Binding-site contacts:
Ligand atom C6 contacts residue ILE51 of chain 1.A at 4.0 Å (hydrophobic).
Ligand atom C14 contacts residue LEU176 of chain 1.A at 3.8 Å (hydrophobic).
Ligand atom C5 contacts residue LYS134 of chain 1.A at 3.9 Å.
Ligand atom C13 contacts residue LEU176 of chain 1.A at 3.7 Å (hydrophobic).
Ligand atom N12 contacts residue LEU176 of chain 1.A at 3.8 Å.
Ligand atom CL1 contacts residue GLY52 of chain 1.A at 3.6 Å.
Ligand atom N10 contacts residue LEU127 of chain 1.A at 3.7 Å.
Ligand atom C29 contacts residue LYS74 of chain 1.A at 3.9 Å.
Ligand atom N12 contacts residue ALA72 of chain 1.A at 3.5 Å.
Ligand atom C5 contacts residue ASP131 of chain 1.A at 4.1 Å.
Ligand atom N16 contacts residue GLN125 of chain 1.A at 2.6 Å (h-bond).
Ligand atom N12 contacts residue MET128 of chain 1.A at 3.6 Å (h-bond).
Ligand atom C4 contacts residue LYS134 of chain 1.A at 3.3 Å.
Ligand atom C18 contacts residue GLN125 of chain 1.A at 3.8 Å.
Ligand atom C13 contacts residue ALA72 of chain 1.A at 4.0 Å (hydrophobic).
Ligand atom O21 contacts residue LYS74 of chain 1.A at 2.9 Å (salt-bridge).
Ligand atom N10 contacts residue ALA72 of chain 1.A at 4.0 Å.
Ligand atom C2 contacts residue ILE51 of chain 1.A at 3.9 Å (hydrophobic).
Ligand atom C28 contacts residue LYS74 of chain 1.A at 3.9 Å.
Ligand atom CL1 contacts residue VAL59 of chain 1.A at 3.7 Å.
Ligand atom C3 contacts residue ASP131 of chain 1.A at 4.0 Å.
Ligand atom C25 contacts residue ASP187 of chain 1.A at 3.6 Å.
Ligand atom O21 contacts residue GLN125 of chain 1.A at 3.7 Å.
Ligand atom C19 contacts residue LEU176 of chain 1.A at 3.9 Å (hydrophobic).
Ligand atom N10 contacts residue MET128 of chain 1.A at 2.7 Å (h-bond).
Ligand atom N22 contacts residue CYS186 of chain 1.A at 4.1 Å.
Ligand atom C27 contacts residue ALA55 of chain 1.A at 4.1 Å (hydrophobic).
Ligand atom C28 contacts residue GLU53 of chain 1.A at 4.0 Å.
Ligand atom C20 contacts residue LYS74 of chain 1.A at 3.8 Å.
Ligand atom N12 contacts residue ASP126 of chain 1.A at 3.2 Å (salt-bridge).
Ligand atom C24 contacts residue ASP187 of chain 1.A at 4.1 Å.
Ligand atom CL1 contacts residue GLU53 of chain 1.A at 4.0 Å.
Ligand atom C15 contacts residue GLN125 of chain 1.A at 3.4 Å.
Ligand atom C9 contacts residue MET128 of chain 1.A at 3.1 Å (hydrophobic).
Ligand atom C15 contacts residue ALA72 of chain 1.A at 4.1 Å (hydrophobic).
Ligand atom C23 contacts residue ASP187 of chain 1.A at 3.7 Å.
Ligand atom C7 contacts residue VAL59 of chain 1.A at 3.8 Å (hydrophobic).
Ligand atom N10 contacts residue ASP126 of chain 1.A at 3.8 Å.
Ligand atom C4 contacts residue ASP131 of chain 1.A at 3.2 Å.
Ligand atom C7 contacts residue ILE51 of chain 1.A at 3.8 Å (hydrophobic).

Sequence of chain 1.A:
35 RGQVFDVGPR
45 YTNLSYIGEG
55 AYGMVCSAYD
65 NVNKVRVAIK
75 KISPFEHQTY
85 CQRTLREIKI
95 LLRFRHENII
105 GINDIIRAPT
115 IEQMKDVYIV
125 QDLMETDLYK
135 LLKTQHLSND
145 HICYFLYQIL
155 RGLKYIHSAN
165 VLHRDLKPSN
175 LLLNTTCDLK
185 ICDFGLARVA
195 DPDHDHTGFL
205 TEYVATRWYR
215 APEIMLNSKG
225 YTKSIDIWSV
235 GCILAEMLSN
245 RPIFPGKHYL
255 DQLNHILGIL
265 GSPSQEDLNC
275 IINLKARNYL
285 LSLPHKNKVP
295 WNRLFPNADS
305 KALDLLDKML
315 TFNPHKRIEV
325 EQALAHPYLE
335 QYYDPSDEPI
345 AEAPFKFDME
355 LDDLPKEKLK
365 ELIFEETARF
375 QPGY

A protein and the small-molecule ligand that binds it are described below.
Small molecule (SMILES): O=C(NCc1ccccc1)c1cc(-c2n[nH]cc2-c2cccc(Cl)c2)c[nH]1